The small molecule below binds the protein below.
Small molecule (SMILES): Nc1ncnc2c1ncn2[C@@H]1O[C@H](CO[P](=O)(O)O[P](=O)(O)NP(=O)(O)O)[C@@H](O)[C@H]1O

Binding-site contacts:
Ligand atom C5' contacts residue ASN244 of chain 1.A at 3.3 Å.
Ligand atom PG contacts residue GLU292 of chain 1.A at 3.5 Å.
Ligand atom O3G contacts residue ALA181 of chain 1.A at 2.6 Å (h-bond).
Ligand atom O2A contacts residue LYS175 of chain 1.A at 2.9 Å (salt-bridge).
Ligand atom O2G contacts residue SO41 of chain 1.E at 3.5 Å (h-bond).
Ligand atom O2' contacts residue TRP241 of chain 1.A at 3.4 Å (h-bond).
Ligand atom C1' contacts residue TRP241 of chain 1.A at 3.3 Å (hydrophobic).
Ligand atom C8 contacts residue ILE291 of chain 1.A at 3.5 Å (hydrophobic).
Ligand atom O2B contacts residue ALA181 of chain 1.A at 3.5 Å (h-bond).
Ligand atom N6 contacts residue ALA212 of chain 1.A at 3.1 Å (h-bond).
Ligand atom N3B contacts residue LYS131 of chain 1.A at 3.4 Å (salt-bridge).
Ligand atom O1B contacts residue HIS180 of chain 1.A at 3.2 Å.
Ligand atom O1G contacts residue GLU292 of chain 1.A at 3.0 Å (salt-bridge).
Ligand atom O1B contacts residue LYS131 of chain 1.A at 3.2 Å (salt-bridge).
Ligand atom O2B contacts residue GLY182 of chain 1.A at 2.8 Å (h-bond).
Ligand atom O3A contacts residue LYS185 of chain 1.A at 3.1 Å.
Ligand atom N1 contacts residue ILE214 of chain 1.A at 3.0 Å (h-bond).
Ligand atom O2' contacts residue ASP219 of chain 1.A at 2.6 Å (salt-bridge).
Ligand atom O1B contacts residue ALA181 of chain 1.A at 3.4 Å (h-bond).
Ligand atom N6 contacts residue GLU211 of chain 1.A at 2.8 Å (salt-bridge).
Ligand atom O2' contacts residue ALA243 of chain 1.A at 3.1 Å (h-bond).
Ligand atom O3G contacts residue HIS180 of chain 1.A at 3.5 Å.
Ligand atom O1B contacts residue ALA179 of chain 1.A at 3.2 Å (h-bond).
Ligand atom O2G contacts residue GLU292 of chain 1.A at 3.2 Å (salt-bridge).
Ligand atom O3' contacts residue ASP219 of chain 1.A at 2.7 Å (salt-bridge).
Ligand atom C2' contacts residue ASP219 of chain 1.A at 3.3 Å.
Ligand atom C4' contacts residue ASN244 of chain 1.A at 3.4 Å.
Ligand atom O1A contacts residue GLU292 of chain 1.A at 3.1 Å (salt-bridge).
Ligand atom N7 contacts residue LYS175 of chain 1.A at 3.1 Å (salt-bridge).
Ligand atom O1A contacts residue LYS279 of chain 1.A at 2.6 Å (salt-bridge).
Ligand atom O1B contacts residue LYS185 of chain 1.A at 2.6 Å (salt-bridge).
Ligand atom O1G contacts residue LYS131 of chain 1.A at 2.6 Å (salt-bridge).
Ligand atom C8 contacts residue LYS175 of chain 1.A at 3.5 Å.
Ligand atom C2 contacts residue ILE214 of chain 1.A at 3.1 Å (hydrophobic).
Ligand atom O3' contacts residue LYS279 of chain 1.A at 2.9 Å (salt-bridge).
Ligand atom O4' contacts residue LYS242 of chain 1.A at 3.4 Å.
Ligand atom O1G contacts residue HIS180 of chain 1.A at 3.0 Å (h-bond).
Ligand atom N7 contacts residue GLU211 of chain 1.A at 3.4 Å (salt-bridge).
Ligand atom N3B contacts residue GLU292 of chain 1.A at 3.1 Å (salt-bridge).
Ligand atom O2B contacts residue ASN244 of chain 1.A at 2.8 Å (h-bond).

Sequence of chain 1.A:
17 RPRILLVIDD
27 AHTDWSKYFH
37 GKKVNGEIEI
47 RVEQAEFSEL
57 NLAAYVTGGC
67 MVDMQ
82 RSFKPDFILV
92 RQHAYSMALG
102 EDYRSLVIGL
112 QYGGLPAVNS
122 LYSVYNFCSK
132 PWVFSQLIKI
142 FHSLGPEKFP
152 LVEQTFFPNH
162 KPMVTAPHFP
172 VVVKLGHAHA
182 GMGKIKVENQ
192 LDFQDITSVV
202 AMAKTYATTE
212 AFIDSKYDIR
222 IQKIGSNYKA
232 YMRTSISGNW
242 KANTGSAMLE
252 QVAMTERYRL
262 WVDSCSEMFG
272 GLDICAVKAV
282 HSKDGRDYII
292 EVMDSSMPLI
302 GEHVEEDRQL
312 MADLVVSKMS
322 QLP